A small-molecule ligand and the protein it binds are described below.
Small molecule (SMILES): CC(=O)N[C@H]1[C@H](O[C@H]2[C@H](O)[C@@H](NC(C)=O)CO[C@@H]2CO)O[C@H](CO)[C@@H](O)[C@@H]1O

Binding-site contacts:
Ligand atom C2 contacts residue ASN1134 of chain 1.C at 3.8 Å.
Ligand atom C8 contacts residue ASN1134 of chain 1.C at 3.4 Å.
Ligand atom C1 contacts residue ASN1134 of chain 1.C at 3.4 Å.
Ligand atom C7 contacts residue ASN1134 of chain 1.C at 3.2 Å.
Ligand atom N2 contacts residue ASN1134 of chain 1.C at 3.2 Å (h-bond).
Ligand atom O7 contacts residue ASN1134 of chain 1.C at 3.6 Å.

Sequence of chain 1.C:
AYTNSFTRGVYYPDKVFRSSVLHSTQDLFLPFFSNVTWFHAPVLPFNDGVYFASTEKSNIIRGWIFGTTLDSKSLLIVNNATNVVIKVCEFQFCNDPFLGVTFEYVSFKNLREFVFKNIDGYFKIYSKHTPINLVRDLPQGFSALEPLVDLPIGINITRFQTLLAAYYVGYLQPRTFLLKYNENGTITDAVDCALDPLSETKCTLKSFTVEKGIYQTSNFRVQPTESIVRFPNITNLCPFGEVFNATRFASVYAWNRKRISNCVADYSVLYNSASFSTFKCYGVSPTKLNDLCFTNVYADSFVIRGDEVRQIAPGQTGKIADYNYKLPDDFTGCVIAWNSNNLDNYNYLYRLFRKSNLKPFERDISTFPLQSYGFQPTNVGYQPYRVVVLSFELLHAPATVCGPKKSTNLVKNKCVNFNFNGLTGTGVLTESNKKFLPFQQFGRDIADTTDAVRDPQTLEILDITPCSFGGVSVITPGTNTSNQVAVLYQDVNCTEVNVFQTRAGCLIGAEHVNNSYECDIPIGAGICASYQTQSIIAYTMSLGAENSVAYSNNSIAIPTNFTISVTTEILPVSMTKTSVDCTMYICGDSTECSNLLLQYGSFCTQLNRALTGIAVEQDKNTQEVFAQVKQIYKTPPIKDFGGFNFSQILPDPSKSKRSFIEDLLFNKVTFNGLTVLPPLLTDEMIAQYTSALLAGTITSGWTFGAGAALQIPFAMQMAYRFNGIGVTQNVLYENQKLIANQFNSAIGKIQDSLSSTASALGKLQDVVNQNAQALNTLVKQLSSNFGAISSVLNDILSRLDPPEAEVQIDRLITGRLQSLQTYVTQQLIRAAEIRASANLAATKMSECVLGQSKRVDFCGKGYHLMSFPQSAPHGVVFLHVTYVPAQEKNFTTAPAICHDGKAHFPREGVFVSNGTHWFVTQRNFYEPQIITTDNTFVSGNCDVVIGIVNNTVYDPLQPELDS